The small molecule below binds the protein below.
Small molecule (SMILES): OC[C@H]1O[C@H](O[C@H]2[C@H](O)[C@@H](O)[C@@H](O[C@H]3[C@H](O)[C@@H](O)[C@@H](O)O[C@@H]3CO)O[C@@H]2CO)[C@H](O)[C@@H](O)[C@@H]1O

Binding-site contacts:
Ligand atom O2 contacts residue ASP66 of chain 1.B at 2.7 Å (salt-bridge).
Ligand atom O3 contacts residue GLU45 of chain 1.B at 3.2 Å.
Ligand atom C1 contacts residue TRP341 of chain 1.B at 3.4 Å (hydrophobic).
Ligand atom C6 contacts residue GLU154 of chain 1.B at 3.5 Å.
Ligand atom C2 contacts residue TRP231 of chain 1.B at 3.7 Å (hydrophobic).
Ligand atom O4 contacts residue GLU46 of chain 1.B at 3.2 Å (salt-bridge).
Ligand atom C1 contacts residue TRP231 of chain 1.B at 3.6 Å (hydrophobic).
Ligand atom O6 contacts residue TYR342 of chain 1.B at 3.6 Å (h-bond).
Ligand atom C2 contacts residue LYS16 of chain 1.B at 3.6 Å.
Ligand atom C6 contacts residue TRP341 of chain 1.B at 3.6 Å (hydrophobic).
Ligand atom O6 contacts residue PRO155 of chain 1.B at 3.4 Å.
Ligand atom C1 contacts residue TYR156 of chain 1.B at 3.6 Å (hydrophobic).
Ligand atom O6 contacts residue ARG345 of chain 1.B at 3.6 Å.
Ligand atom O2 contacts residue LYS16 of chain 1.B at 2.9 Å (salt-bridge).
Ligand atom O5 contacts residue TYR156 of chain 1.B at 3.2 Å.
Ligand atom C2 contacts residue GLU112 of chain 1.B at 3.5 Å.
Ligand atom C6 contacts residue ARG345 of chain 1.B at 3.6 Å.
Ligand atom O2 contacts residue TRP63 of chain 1.B at 3.3 Å (h-bond).
Ligand atom O6 contacts residue TRP341 of chain 1.B at 2.8 Å (h-bond).
Ligand atom O1 contacts residue ASP15 of chain 1.B at 2.8 Å (salt-bridge).
Ligand atom O2 contacts residue ARG67 of chain 1.B at 3.2 Å.
Ligand atom C3 contacts residue ARG67 of chain 1.B at 3.5 Å.
Ligand atom O3 contacts residue TRP63 of chain 1.B at 3.7 Å.
Ligand atom C1 contacts residue ASP15 of chain 1.B at 3.5 Å.
Ligand atom C2 contacts residue ARG67 of chain 1.B at 3.6 Å.
Ligand atom O2 contacts residue TRP231 of chain 1.B at 3.7 Å.
Ligand atom O3 contacts residue ARG67 of chain 1.B at 2.3 Å (salt-bridge).
Ligand atom O5 contacts residue TRP341 of chain 1.B at 3.1 Å.
Ligand atom O1 contacts residue LYS16 of chain 1.B at 2.5 Å (salt-bridge).
Ligand atom C2 contacts residue ASP66 of chain 1.B at 3.3 Å.
Ligand atom C1 contacts residue LYS16 of chain 1.B at 3.2 Å.
Ligand atom O1 contacts residue ASN13 of chain 1.B at 3.4 Å (h-bond).
Ligand atom O2 contacts residue ALA64 of chain 1.B at 3.2 Å.
Ligand atom C3 contacts residue ASP66 of chain 1.B at 3.3 Å.
Ligand atom O3 contacts residue ASP66 of chain 1.B at 2.2 Å (salt-bridge).
Ligand atom O6 contacts residue TYR156 of chain 1.B at 3.7 Å.
Ligand atom O3 contacts residue ALA64 of chain 1.B at 3.5 Å.
Ligand atom O3 contacts residue GLU112 of chain 1.B at 3.6 Å (salt-bridge).
Ligand atom O2 contacts residue GLU112 of chain 1.B at 2.5 Å (salt-bridge).
Ligand atom O6 contacts residue GLU154 of chain 1.B at 2.1 Å (salt-bridge).

Sequence of chain 1.B:
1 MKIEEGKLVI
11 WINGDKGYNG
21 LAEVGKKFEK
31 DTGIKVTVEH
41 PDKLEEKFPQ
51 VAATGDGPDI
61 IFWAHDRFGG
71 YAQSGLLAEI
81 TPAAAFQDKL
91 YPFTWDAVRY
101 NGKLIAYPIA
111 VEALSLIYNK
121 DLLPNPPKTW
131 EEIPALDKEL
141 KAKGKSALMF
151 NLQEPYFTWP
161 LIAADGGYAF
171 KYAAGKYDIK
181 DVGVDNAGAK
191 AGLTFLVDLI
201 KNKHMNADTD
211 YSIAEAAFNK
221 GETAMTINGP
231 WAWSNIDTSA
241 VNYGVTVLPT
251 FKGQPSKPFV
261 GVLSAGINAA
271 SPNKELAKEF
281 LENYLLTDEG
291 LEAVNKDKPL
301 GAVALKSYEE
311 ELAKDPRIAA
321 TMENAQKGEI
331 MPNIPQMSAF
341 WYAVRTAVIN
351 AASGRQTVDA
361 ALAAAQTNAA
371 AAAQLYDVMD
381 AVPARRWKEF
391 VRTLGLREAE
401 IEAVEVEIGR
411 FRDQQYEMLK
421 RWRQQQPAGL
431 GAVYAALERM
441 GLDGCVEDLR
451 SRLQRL